Sequence of chain 1.B:
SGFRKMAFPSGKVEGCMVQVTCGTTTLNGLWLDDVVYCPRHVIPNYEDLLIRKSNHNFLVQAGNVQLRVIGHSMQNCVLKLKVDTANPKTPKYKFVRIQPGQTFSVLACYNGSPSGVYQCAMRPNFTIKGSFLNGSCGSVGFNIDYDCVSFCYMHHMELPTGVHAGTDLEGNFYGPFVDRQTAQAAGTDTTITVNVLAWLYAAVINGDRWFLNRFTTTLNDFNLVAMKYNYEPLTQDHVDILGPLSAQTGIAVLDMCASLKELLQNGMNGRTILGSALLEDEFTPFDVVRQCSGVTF

Binding-site contacts:
Ligand atom C10 contacts residue PHE140 of chain 1.B at 3.6 Å (hydrophobic).
Ligand atom C10 contacts residue GLU166 of chain 1.B at 3.4 Å.
Ligand atom CL contacts residue HIS41 of chain 1.B at 3.2 Å.
Ligand atom CL contacts residue ASP187 of chain 1.B at 3.4 Å.
Ligand atom C8 contacts residue PHE140 of chain 1.B at 3.8 Å (hydrophobic).
Ligand atom C10 contacts residue LEU141 of chain 1.B at 3.8 Å (hydrophobic).
Ligand atom O1 contacts residue GLU166 of chain 1.B at 2.9 Å (salt-bridge).
Ligand atom C7 contacts residue CYS145 of chain 1.B at 3.7 Å (hydrophobic).
Ligand atom C19 contacts residue MET165 of chain 1.B at 3.8 Å (hydrophobic).
Ligand atom C7 contacts residue MET165 of chain 1.B at 3.9 Å (hydrophobic).
Ligand atom C17 contacts residue MET165 of chain 1.B at 3.6 Å (hydrophobic).
Ligand atom C7 contacts residue GLU166 of chain 1.B at 3.7 Å.
Ligand atom C16 contacts residue MET165 of chain 1.B at 4.0 Å (hydrophobic).
Ligand atom C11 contacts residue ASN142 of chain 1.B at 4.0 Å.
Ligand atom N3 contacts residue HIS163 of chain 1.B at 2.8 Å (h-bond).
Ligand atom C10 contacts residue ASN142 of chain 1.B at 3.9 Å.
Ligand atom C8 contacts residue SER144 of chain 1.B at 3.9 Å.
Ligand atom N3 contacts residue GLU166 of chain 1.B at 3.9 Å.
Ligand atom C7 contacts residue HIS163 of chain 1.B at 3.5 Å.
Ligand atom C9 contacts residue LEU141 of chain 1.B at 3.9 Å (hydrophobic).
Ligand atom C8 contacts residue LEU141 of chain 1.B at 3.8 Å (hydrophobic).
Ligand atom C18 contacts residue HIS164 of chain 1.B at 3.8 Å.
Ligand atom C18 contacts residue MET165 of chain 1.B at 3.5 Å (hydrophobic).
Ligand atom N contacts residue GLU166 of chain 1.B at 4.0 Å.
Ligand atom O2 contacts residue GLN189 of chain 1.B at 2.9 Å (h-bond).
Ligand atom C8 contacts residue GLU166 of chain 1.B at 3.6 Å.
Ligand atom C contacts residue GLU166 of chain 1.B at 3.7 Å.
Ligand atom C19 contacts residue ARG188 of chain 1.B at 3.6 Å.
Ligand atom C5 contacts residue GLU166 of chain 1.B at 4.0 Å.
Ligand atom O1 contacts residue MET165 of chain 1.B at 3.3 Å.
Ligand atom C8 contacts residue HIS163 of chain 1.B at 3.8 Å.
Ligand atom C5 contacts residue MET165 of chain 1.B at 4.0 Å (hydrophobic).
Ligand atom C20 contacts residue ARG188 of chain 1.B at 3.5 Å.
Ligand atom C9 contacts residue GLU166 of chain 1.B at 3.7 Å.
Ligand atom C14 contacts residue ASN142 of chain 1.B at 3.8 Å.
Ligand atom C17 contacts residue HIS164 of chain 1.B at 3.3 Å.
Ligand atom CL contacts residue HIS164 of chain 1.B at 3.6 Å.
Ligand atom C19 contacts residue ASP187 of chain 1.B at 3.9 Å.
Ligand atom N3 contacts residue SER144 of chain 1.B at 3.6 Å (h-bond).
Ligand atom C22 contacts residue GLN189 of chain 1.B at 3.9 Å.

Sequence of chain 1.A:
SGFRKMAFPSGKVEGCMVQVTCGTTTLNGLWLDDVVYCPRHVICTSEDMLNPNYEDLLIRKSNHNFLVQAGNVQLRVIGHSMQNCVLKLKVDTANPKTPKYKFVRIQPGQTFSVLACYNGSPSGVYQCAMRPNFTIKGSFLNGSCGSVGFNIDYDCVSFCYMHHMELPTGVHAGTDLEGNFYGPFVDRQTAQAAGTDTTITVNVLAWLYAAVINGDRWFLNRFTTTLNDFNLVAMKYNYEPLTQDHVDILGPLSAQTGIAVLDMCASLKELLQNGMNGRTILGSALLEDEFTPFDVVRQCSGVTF

This protein binds this small molecule.
Small molecule (SMILES): CNC(=O)CN1C[C@@H](C(=O)Nc2cncc3cccc(C)c23)c2cc(Cl)ccc2C1=O